Binding-site contacts:
Ligand atom O5 contacts residue ADP1 of chain 1.QB at 2.3 Å (h-bond).
Ligand atom C5 contacts residue THR128 of chain 1.Q at 3.9 Å.
Ligand atom C1 contacts residue ADP1 of chain 1.QB at 1.4 Å.
Ligand atom C6 contacts residue NAP1 of chain 1.PB at 3.1 Å.
Ligand atom O2 contacts residue MET228 of chain 1.Q at 3.3 Å (h-bond).
Ligand atom O3 contacts residue MET228 of chain 1.Q at 3.7 Å.
Ligand atom O6 contacts residue ADP1 of chain 1.QB at 3.7 Å.
Ligand atom C5 contacts residue ADP1 of chain 1.QB at 3.6 Å.
Ligand atom O2 contacts residue ADP1 of chain 1.QB at 2.7 Å (h-bond).
Ligand atom O4 contacts residue NAP1 of chain 1.PB at 3.2 Å (h-bond).
Ligand atom O2 contacts residue NAP1 of chain 1.PB at 3.5 Å (h-bond).
Ligand atom C4 contacts residue LYS225 of chain 1.Q at 4.2 Å.
Ligand atom C5 contacts residue SER126 of chain 1.Q at 4.3 Å.
Ligand atom O2 contacts residue LYS225 of chain 1.Q at 3.3 Å (salt-bridge).
Ligand atom O3 contacts residue LYS225 of chain 1.Q at 2.5 Å (salt-bridge).
Ligand atom C3 contacts residue SER126 of chain 1.Q at 3.1 Å.
Ligand atom O3 contacts residue SER126 of chain 1.Q at 3.1 Å (h-bond).
Ligand atom O5 contacts residue THR128 of chain 1.Q at 4.2 Å.
Ligand atom C6 contacts residue PHE187 of chain 1.Q at 3.6 Å (hydrophobic).
Ligand atom O6 contacts residue PHE215 of chain 1.Q at 4.4 Å.
Ligand atom O3 contacts residue NAP1 of chain 1.PB at 4.4 Å.
Ligand atom O4 contacts residue SER126 of chain 1.Q at 2.9 Å (h-bond).
Ligand atom C3 contacts residue MET228 of chain 1.Q at 4.1 Å (hydrophobic).
Ligand atom C4 contacts residue NAP1 of chain 1.PB at 3.9 Å.
Ligand atom O6 contacts residue NAP1 of chain 1.PB at 3.3 Å.
Ligand atom C1 contacts residue THR128 of chain 1.Q at 4.1 Å.
Ligand atom C3 contacts residue ADP1 of chain 1.QB at 3.7 Å.
Ligand atom C2 contacts residue ADP1 of chain 1.QB at 2.4 Å.
Ligand atom C4 contacts residue SER126 of chain 1.Q at 3.5 Å.
Ligand atom C5 contacts residue PHE187 of chain 1.Q at 4.2 Å (hydrophobic).
Ligand atom O6 contacts residue ALA165 of chain 1.Q at 4.2 Å.
Ligand atom C2 contacts residue MET228 of chain 1.Q at 3.6 Å (hydrophobic).
Ligand atom C3 contacts residue LYS225 of chain 1.Q at 3.6 Å.
Ligand atom C6 contacts residue SER163 of chain 1.Q at 3.3 Å.
Ligand atom C5 contacts residue NAP1 of chain 1.PB at 4.1 Å.
Ligand atom C2 contacts residue LYS225 of chain 1.Q at 4.0 Å.
Ligand atom O4 contacts residue PHE187 of chain 1.Q at 3.7 Å.
Ligand atom O6 contacts residue SER163 of chain 1.Q at 3.0 Å (h-bond).
Ligand atom O5 contacts residue NAP1 of chain 1.PB at 4.2 Å.
Ligand atom C4 contacts residue ADP1 of chain 1.QB at 4.2 Å.

A protein and the small-molecule ligand that binds it are described below.
Small molecule (SMILES): OC[C@H]1O[C@@H](O)[C@@H](O)[C@@H](O)[C@@H]1O

Sequence of chain 1.Q:
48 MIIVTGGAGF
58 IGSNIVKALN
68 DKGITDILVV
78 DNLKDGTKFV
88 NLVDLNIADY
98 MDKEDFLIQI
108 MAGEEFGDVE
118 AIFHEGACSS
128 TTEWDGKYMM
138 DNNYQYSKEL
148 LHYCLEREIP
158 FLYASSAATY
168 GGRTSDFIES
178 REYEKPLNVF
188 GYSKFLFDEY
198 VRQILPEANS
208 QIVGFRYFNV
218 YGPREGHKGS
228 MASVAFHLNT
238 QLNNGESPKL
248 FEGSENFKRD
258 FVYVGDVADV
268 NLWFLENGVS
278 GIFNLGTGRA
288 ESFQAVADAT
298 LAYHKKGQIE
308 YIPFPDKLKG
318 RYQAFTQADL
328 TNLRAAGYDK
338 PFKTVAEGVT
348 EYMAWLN